Sequence of chain 3.A:
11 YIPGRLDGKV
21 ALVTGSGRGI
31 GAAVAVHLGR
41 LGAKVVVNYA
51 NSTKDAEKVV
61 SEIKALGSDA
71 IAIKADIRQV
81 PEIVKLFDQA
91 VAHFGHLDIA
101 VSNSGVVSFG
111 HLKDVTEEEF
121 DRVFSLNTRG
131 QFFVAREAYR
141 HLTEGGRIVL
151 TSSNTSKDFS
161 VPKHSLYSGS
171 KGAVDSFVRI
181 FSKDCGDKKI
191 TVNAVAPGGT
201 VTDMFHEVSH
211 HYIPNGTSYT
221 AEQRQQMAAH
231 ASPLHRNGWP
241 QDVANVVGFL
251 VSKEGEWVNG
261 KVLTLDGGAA

Binding-site contacts:
Ligand atom OAA contacts residue PHE205 of chain 3.A at 3.1 Å.
Ligand atom OAC contacts residue MET227 of chain 3.A at 3.8 Å.
Ligand atom CAR contacts residue TYR212 of chain 3.A at 3.6 Å (hydrophobic).
Ligand atom CAF contacts residue TYR212 of chain 3.A at 3.7 Å (hydrophobic).
Ligand atom CAM contacts residue ALA228 of chain 3.A at 3.8 Å (hydrophobic).
Ligand atom CAD contacts residue GLY198 of chain 3.A at 3.8 Å.
Ligand atom CAO contacts residue TYR212 of chain 3.A at 3.3 Å (hydrophobic).
Ligand atom CAD contacts residue ASN154 of chain 3.A at 3.1 Å.
Ligand atom CAF contacts residue ASN154 of chain 3.A at 3.7 Å.
Ligand atom CAF contacts residue GLY199 of chain 3.A at 3.4 Å.
Ligand atom CAQ contacts residue TYR212 of chain 3.A at 3.5 Å (hydrophobic).
Ligand atom CAE contacts residue ALA228 of chain 3.A at 3.6 Å (hydrophobic).
Ligand atom CAO contacts residue GLY199 of chain 3.A at 3.5 Å.
Ligand atom CAT contacts residue TYR212 of chain 3.A at 3.5 Å (hydrophobic).
Ligand atom CAF contacts residue GOL1 of chain 3.H at 2.9 Å.
Ligand atom CAN contacts residue PHE205 of chain 3.A at 3.4 Å (hydrophobic).
Ligand atom OAJ contacts residue PHE205 of chain 3.A at 3.7 Å.
Ligand atom OAK contacts residue PHE159 of chain 3.A at 3.4 Å.
Ligand atom OAA contacts residue TYR212 of chain 3.A at 3.6 Å.
Ligand atom OAJ contacts residue TYR212 of chain 3.A at 3.3 Å.
Ligand atom CAE contacts residue ILE213 of chain 3.A at 3.5 Å (hydrophobic).
Ligand atom CAG contacts residue ALA228 of chain 3.A at 3.4 Å (hydrophobic).
Ligand atom CAD contacts residue GLY199 of chain 3.A at 3.7 Å.
Ligand atom CAS contacts residue GOL1 of chain 3.H at 3.2 Å.
Ligand atom CAP contacts residue GOL1 of chain 3.H at 3.1 Å.
Ligand atom CAI contacts residue GOL1 of chain 3.H at 3.2 Å.
Ligand atom OAK contacts residue GOL1 of chain 3.H at 2.6 Å.
Ligand atom CAP contacts residue TYR212 of chain 3.A at 3.8 Å (hydrophobic).
Ligand atom CAF contacts residue PHE159 of chain 3.A at 3.8 Å (hydrophobic).
Ligand atom CAL contacts residue TYR212 of chain 3.A at 3.6 Å (hydrophobic).
Ligand atom CAS contacts residue GLY199 of chain 3.A at 3.9 Å.
Ligand atom CAN contacts residue TYR212 of chain 3.A at 3.4 Å (hydrophobic).
Ligand atom CAS contacts residue TYR212 of chain 3.A at 3.6 Å (hydrophobic).
Ligand atom OAB contacts residue TYR212 of chain 3.A at 3.9 Å.
Ligand atom CAR contacts residue ALA228 of chain 3.A at 3.9 Å (hydrophobic).
Ligand atom OAA contacts residue SER209 of chain 3.A at 3.2 Å.
Ligand atom CAQ contacts residue GOL1 of chain 3.H at 3.4 Å.
Ligand atom CAQ contacts residue GLY199 of chain 3.A at 3.4 Å.
Ligand atom CAH contacts residue GLY199 of chain 3.A at 3.8 Å.
Ligand atom CAH contacts residue TYR212 of chain 3.A at 3.3 Å (hydrophobic).

The small molecule below binds the protein below.
Small molecule (SMILES): O=c1oc2cc(O)ccc2c2oc3cc(O)ccc3c12